This small molecule binds to this protein.
Small molecule (SMILES): CC(=O)N[C@H]1[C@H](O[C@H]2[C@H](O)[C@@H](NC(C)=O)CO[C@@H]2CO)O[C@H](CO)[C@@H](O[C@@H]2O[C@H](CO)[C@@H](O)[C@H](O)[C@@H]2O)[C@@H]1O

Sequence of chain 1.E:
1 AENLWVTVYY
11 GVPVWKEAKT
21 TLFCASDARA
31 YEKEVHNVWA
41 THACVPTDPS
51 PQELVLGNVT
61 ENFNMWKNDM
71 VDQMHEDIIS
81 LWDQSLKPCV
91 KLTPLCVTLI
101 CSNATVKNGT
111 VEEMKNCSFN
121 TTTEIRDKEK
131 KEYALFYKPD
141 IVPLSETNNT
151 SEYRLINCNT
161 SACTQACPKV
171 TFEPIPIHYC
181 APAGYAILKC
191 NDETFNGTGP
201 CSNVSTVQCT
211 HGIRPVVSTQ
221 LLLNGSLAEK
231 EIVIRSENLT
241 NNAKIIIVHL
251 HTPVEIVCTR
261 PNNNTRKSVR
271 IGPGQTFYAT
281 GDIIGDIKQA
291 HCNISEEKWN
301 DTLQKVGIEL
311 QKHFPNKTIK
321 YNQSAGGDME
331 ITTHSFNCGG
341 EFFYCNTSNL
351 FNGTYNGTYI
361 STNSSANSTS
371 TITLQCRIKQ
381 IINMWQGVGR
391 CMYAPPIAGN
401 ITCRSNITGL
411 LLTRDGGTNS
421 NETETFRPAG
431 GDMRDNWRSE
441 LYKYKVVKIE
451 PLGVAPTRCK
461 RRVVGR

Binding-site contacts:
Ligand atom C6 contacts residue ASN349 of chain 1.E at 3.5 Å.
Ligand atom O7 contacts residue GLN323 of chain 1.E at 3.6 Å.
Ligand atom C3 contacts residue ASN352 of chain 1.E at 3.1 Å.
Ligand atom C7 contacts residue NAG2 of chain 1.S at 4.4 Å.
Ligand atom O5 contacts residue ASN349 of chain 1.E at 4.1 Å.
Ligand atom C8 contacts residue GLN323 of chain 1.E at 3.5 Å.
Ligand atom C5 contacts residue ASN352 of chain 1.E at 4.3 Å.
Ligand atom C2 contacts residue ASN352 of chain 1.E at 4.5 Å.
Ligand atom O3 contacts residue ASN352 of chain 1.E at 2.8 Å (h-bond).
Ligand atom C4 contacts residue ASN352 of chain 1.E at 3.7 Å.
Ligand atom C1 contacts residue SER348 of chain 1.E at 4.0 Å.
Ligand atom C1 contacts residue ASN352 of chain 1.E at 3.8 Å.
Ligand atom O7 contacts residue NAG2 of chain 1.S at 3.4 Å.
Ligand atom O6 contacts residue ASN349 of chain 1.E at 4.5 Å.
Ligand atom N2 contacts residue GLN323 of chain 1.E at 3.5 Å (h-bond).
Ligand atom C5 contacts residue ASN349 of chain 1.E at 4.1 Å.
Ligand atom C8 contacts residue NAG1 of chain 1.W at 4.5 Å.
Ligand atom N2 contacts residue ASN352 of chain 1.E at 4.0 Å.
Ligand atom O7 contacts residue NAG1 of chain 1.P at 4.2 Å.
Ligand atom C7 contacts residue GLN323 of chain 1.E at 3.3 Å.
Ligand atom O7 contacts residue ASN352 of chain 1.E at 4.3 Å.
Ligand atom C2 contacts residue GLN323 of chain 1.E at 4.2 Å.
Ligand atom O4 contacts residue ASN352 of chain 1.E at 2.9 Å (h-bond).
Ligand atom C1 contacts residue GLN323 of chain 1.E at 3.7 Å.
Ligand atom C8 contacts residue ASN352 of chain 1.E at 4.0 Å.
Ligand atom C7 contacts residue ASN352 of chain 1.E at 3.9 Å.